Binding-site contacts:
Ligand atom C32 contacts residue ILE32 of chain 1.A at 3.5 Å (hydrophobic).
Ligand atom O05 contacts residue PRO38 of chain 1.A at 3.3 Å.
Ligand atom C21 contacts residue VAL42 of chain 1.A at 3.8 Å (hydrophobic).
Ligand atom C29 contacts residue VAL37 of chain 1.A at 3.8 Å (hydrophobic).
Ligand atom C25 contacts residue VAL42 of chain 1.A at 4.0 Å (hydrophobic).
Ligand atom C09 contacts residue GLU41 of chain 1.A at 3.7 Å.
Ligand atom C39 contacts residue PRO38 of chain 1.A at 4.0 Å (hydrophobic).
Ligand atom N24 contacts residue VAL37 of chain 1.A at 3.9 Å.
Ligand atom N18 contacts residue PRO38 of chain 1.A at 3.7 Å.
Ligand atom C06 contacts residue GLU41 of chain 1.A at 3.9 Å.
Ligand atom C47 contacts residue ASN31 of chain 1.A at 3.5 Å.
Ligand atom C53 contacts residue ILE32 of chain 1.A at 3.7 Å (hydrophobic).
Ligand atom N31 contacts residue VAL37 of chain 1.A at 3.5 Å.
Ligand atom C50 contacts residue GLU35 of chain 1.A at 3.4 Å.
Ligand atom C01 contacts residue PRO38 of chain 1.A at 3.6 Å (hydrophobic).
Ligand atom N24 contacts residue PHE94 of chain 1.A at 3.7 Å.
Ligand atom C21 contacts residue PHE94 of chain 1.A at 3.6 Å (hydrophobic).
Ligand atom C15 contacts residue GLU41 of chain 1.A at 3.8 Å.
Ligand atom C23 contacts residue VAL37 of chain 1.A at 3.9 Å (hydrophobic).
Ligand atom C20 contacts residue PRO38 of chain 1.A at 3.8 Å (hydrophobic).
Ligand atom C23 contacts residue PHE94 of chain 1.A at 3.3 Å (hydrophobic).
Ligand atom O30 contacts residue ASN88 of chain 1.A at 2.9 Å (h-bond).
Ligand atom C36 contacts residue PHE94 of chain 1.A at 3.4 Å (hydrophobic).
Ligand atom C29 contacts residue ASN88 of chain 1.A at 3.9 Å.
Ligand atom O17 contacts residue VAL42 of chain 1.A at 3.9 Å.
Ligand atom C32 contacts residue PHE33 of chain 1.A at 3.8 Å (hydrophobic).
Ligand atom O30 contacts residue CYS84 of chain 1.A at 3.8 Å.
Ligand atom C36 contacts residue VAL37 of chain 1.A at 3.8 Å (hydrophobic).
Ligand atom C20 contacts residue PHE94 of chain 1.A at 3.9 Å (hydrophobic).
Ligand atom C13 contacts residue GLU41 of chain 1.A at 3.7 Å.
Ligand atom C32 contacts residue VAL37 of chain 1.A at 3.8 Å (hydrophobic).
Ligand atom C29 contacts residue PHE94 of chain 1.A at 3.7 Å (hydrophobic).
Ligand atom C25 contacts residue ASN88 of chain 1.A at 3.6 Å.
Ligand atom C25 contacts residue TYR87 of chain 1.A at 3.8 Å (hydrophobic).
Ligand atom C07 contacts residue GLU41 of chain 1.A at 3.8 Å.
Ligand atom C11 contacts residue GLU41 of chain 1.A at 3.7 Å.
Ligand atom N31 contacts residue PHE94 of chain 1.A at 3.6 Å.
Ligand atom C37 contacts residue ILE32 of chain 1.A at 3.4 Å (hydrophobic).
Ligand atom C06 contacts residue PRO38 of chain 1.A at 3.9 Å (hydrophobic).
Ligand atom C37 contacts residue PHE94 of chain 1.A at 3.7 Å (hydrophobic).

Sequence of chain 1.A:
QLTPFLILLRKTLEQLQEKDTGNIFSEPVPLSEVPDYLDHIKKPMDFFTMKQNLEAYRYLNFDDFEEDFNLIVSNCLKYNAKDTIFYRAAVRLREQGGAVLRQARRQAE

The protein below binds the small molecule below.
Small molecule (SMILES): COc1ccccc1C(=O)Nc1cc2c(cc1N1CCCCC1)n(C)c(=O)n2C